Binding-site contacts:
Ligand atom C2 contacts residue ASN166 of chain 3.E at 2.3 Å.
Ligand atom C3 contacts residue ASN237 of chain 3.E at 4.0 Å.
Ligand atom C2 contacts residue ASN237 of chain 3.E at 4.5 Å.
Ligand atom C1 contacts residue ASN166 of chain 3.E at 1.4 Å.
Ligand atom C4 contacts residue ASN166 of chain 3.E at 4.2 Å.
Ligand atom C8 contacts residue ASN237 of chain 3.E at 3.3 Å.
Ligand atom C3 contacts residue ASN166 of chain 3.E at 3.6 Å.
Ligand atom C8 contacts residue ALA239 of chain 3.E at 4.1 Å (hydrophobic).
Ligand atom C8 contacts residue ASP238 of chain 3.E at 4.5 Å.
Ligand atom C7 contacts residue ASN166 of chain 3.E at 3.4 Å.
Ligand atom C8 contacts residue ASN166 of chain 3.E at 3.4 Å.
Ligand atom O7 contacts residue ASN237 of chain 3.E at 3.4 Å (h-bond).
Ligand atom O3 contacts residue ASN237 of chain 3.E at 4.2 Å.
Ligand atom C5 contacts residue THR168 of chain 3.E at 4.3 Å.
Ligand atom O5 contacts residue ASN166 of chain 3.E at 2.4 Å (h-bond).
Ligand atom C1 contacts residue THR168 of chain 3.E at 4.2 Å.
Ligand atom N2 contacts residue ASN237 of chain 3.E at 3.2 Å (h-bond).
Ligand atom C5 contacts residue ASN166 of chain 3.E at 3.7 Å.
Ligand atom N2 contacts residue ASN166 of chain 3.E at 2.7 Å (h-bond).
Ligand atom C7 contacts residue ASN237 of chain 3.E at 3.0 Å.
Ligand atom O5 contacts residue THR168 of chain 3.E at 4.3 Å.

Sequence of chain 3.E:
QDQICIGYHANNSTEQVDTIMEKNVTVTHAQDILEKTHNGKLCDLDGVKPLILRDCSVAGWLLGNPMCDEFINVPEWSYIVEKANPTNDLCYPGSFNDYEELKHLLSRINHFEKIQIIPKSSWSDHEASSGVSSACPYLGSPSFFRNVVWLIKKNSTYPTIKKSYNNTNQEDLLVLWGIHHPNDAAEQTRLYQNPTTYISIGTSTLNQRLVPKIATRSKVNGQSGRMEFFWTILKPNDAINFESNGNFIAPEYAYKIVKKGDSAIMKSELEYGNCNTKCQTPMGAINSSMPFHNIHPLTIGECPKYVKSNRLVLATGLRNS

This protein binds this small molecule.
Small molecule (SMILES): CC(=O)N[C@@H]1[C@@H](O)[C@H](O)[C@@H](CO)O[C@H]1O